Binding-site contacts:
Ligand atom C8 contacts residue ASN227 of chain 3.A at 4.4 Å.
Ligand atom C5 contacts residue ASN227 of chain 3.A at 3.8 Å.
Ligand atom C6 contacts residue THR229 of chain 3.A at 4.4 Å.
Ligand atom C7 contacts residue ILE265 of chain 3.A at 4.2 Å (hydrophobic).
Ligand atom C3 contacts residue ASN227 of chain 3.A at 3.9 Å.
Ligand atom C5 contacts residue THR229 of chain 3.A at 4.0 Å.
Ligand atom O7 contacts residue ILE265 of chain 3.A at 3.9 Å.
Ligand atom O5 contacts residue THR229 of chain 3.A at 4.0 Å.
Ligand atom O5 contacts residue ASN227 of chain 3.A at 2.5 Å (h-bond).
Ligand atom C1 contacts residue ASN227 of chain 3.A at 1.5 Å.
Ligand atom C8 contacts residue HIS344 of chain 3.A at 4.1 Å.
Ligand atom C8 contacts residue ARG266 of chain 3.A at 4.4 Å.
Ligand atom C8 contacts residue SER267 of chain 3.A at 3.6 Å.
Ligand atom C1 contacts residue THR229 of chain 3.A at 3.8 Å.
Ligand atom N2 contacts residue ASN227 of chain 3.A at 3.0 Å (h-bond).
Ligand atom C8 contacts residue ILE265 of chain 3.A at 3.7 Å (hydrophobic).
Ligand atom C8 contacts residue ILE270 of chain 3.A at 4.0 Å (hydrophobic).
Ligand atom O7 contacts residue HIS344 of chain 3.A at 3.1 Å.
Ligand atom C4 contacts residue ASN227 of chain 3.A at 4.4 Å.
Ligand atom C7 contacts residue ASN227 of chain 3.A at 3.2 Å.
Ligand atom C2 contacts residue ASN227 of chain 3.A at 2.5 Å.
Ligand atom O7 contacts residue ASN227 of chain 3.A at 3.0 Å (h-bond).
Ligand atom C7 contacts residue HIS344 of chain 3.A at 3.8 Å.

A small-molecule ligand and the protein it binds are described below.
Small molecule (SMILES): CC(=O)N[C@@H]1[C@@H](O)[C@H](O)[C@@H](CO)O[C@H]1O

Sequence of chain 3.A:
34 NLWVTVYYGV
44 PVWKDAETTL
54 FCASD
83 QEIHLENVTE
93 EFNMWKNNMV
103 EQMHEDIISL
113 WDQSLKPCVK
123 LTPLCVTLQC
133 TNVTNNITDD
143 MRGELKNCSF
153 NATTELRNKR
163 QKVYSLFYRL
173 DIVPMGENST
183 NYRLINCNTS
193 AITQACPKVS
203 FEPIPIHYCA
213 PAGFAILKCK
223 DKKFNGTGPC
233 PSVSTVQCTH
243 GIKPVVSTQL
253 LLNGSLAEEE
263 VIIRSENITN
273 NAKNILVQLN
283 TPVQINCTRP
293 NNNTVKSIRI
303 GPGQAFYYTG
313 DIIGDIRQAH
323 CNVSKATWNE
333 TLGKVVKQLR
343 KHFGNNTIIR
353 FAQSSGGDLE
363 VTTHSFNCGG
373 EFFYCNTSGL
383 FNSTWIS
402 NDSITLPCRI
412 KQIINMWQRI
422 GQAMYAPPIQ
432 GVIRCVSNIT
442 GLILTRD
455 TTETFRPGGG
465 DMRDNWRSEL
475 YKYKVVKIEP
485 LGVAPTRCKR